Binding-site contacts:
Ligand atom C1 contacts residue LEU141 of chain 1.D at 4.3 Å (hydrophobic).
Ligand atom BR4 contacts residue MET306 of chain 1.C at 4.1 Å.
Ligand atom C3 contacts residue ILE318 of chain 1.D at 4.0 Å (hydrophobic).
Ligand atom C2 contacts residue VAL294 of chain 1.D at 4.2 Å (hydrophobic).
Ligand atom C5 contacts residue LEU57 of chain 1.D at 3.8 Å (hydrophobic).
Ligand atom C7 contacts residue PHE93 of chain 1.D at 3.7 Å (hydrophobic).
Ligand atom C2 contacts residue LEU116 of chain 1.D at 4.2 Å (hydrophobic).
Ligand atom C1 contacts residue SER48 of chain 1.D at 3.4 Å.
Ligand atom C3 contacts residue VAL294 of chain 1.D at 3.6 Å (hydrophobic).
Ligand atom BR4 contacts residue LEU116 of chain 1.D at 3.7 Å.
Ligand atom BR4 contacts residue ILE318 of chain 1.D at 4.2 Å.
Ligand atom C4 contacts residue LEU116 of chain 1.D at 3.3 Å (hydrophobic).
Ligand atom C7 contacts residue ZN1 of chain 1.R at 3.1 Å.
Ligand atom C2 contacts residue PHE93 of chain 1.D at 3.8 Å (hydrophobic).
Ligand atom O1 contacts residue CYS174 of chain 1.D at 3.5 Å (h-bond).
Ligand atom C7 contacts residue NAI1 of chain 1.T at 3.8 Å.
Ligand atom C1 contacts residue PHE93 of chain 1.D at 3.9 Å (hydrophobic).
Ligand atom BR4 contacts residue VAL294 of chain 1.D at 4.0 Å.
Ligand atom C1 contacts residue NAI1 of chain 1.T at 4.2 Å.
Ligand atom C5 contacts residue LEU116 of chain 1.D at 3.5 Å (hydrophobic).
Ligand atom O1 contacts residue NAI1 of chain 1.T at 3.0 Å.
Ligand atom C7 contacts residue CYS174 of chain 1.D at 4.1 Å (hydrophobic).
Ligand atom C6 contacts residue LEU141 of chain 1.D at 3.7 Å (hydrophobic).
Ligand atom C7 contacts residue SER48 of chain 1.D at 3.4 Å.
Ligand atom C7 contacts residue HIS67 of chain 1.D at 3.4 Å.
Ligand atom BR4 contacts residue LEU309 of chain 1.C at 3.6 Å.
Ligand atom C3 contacts residue LEU116 of chain 1.D at 3.7 Å (hydrophobic).
Ligand atom C2 contacts residue NAI1 of chain 1.T at 3.5 Å.
Ligand atom O1 contacts residue CYS46 of chain 1.D at 3.5 Å (h-bond).
Ligand atom O1 contacts residue ZN1 of chain 1.R at 2.2 Å.
Ligand atom C6 contacts residue SER48 of chain 1.D at 3.7 Å.
Ligand atom O1 contacts residue HIS67 of chain 1.D at 3.2 Å (h-bond).
Ligand atom C6 contacts residue LEU57 of chain 1.D at 4.1 Å (hydrophobic).
Ligand atom C7 contacts residue LEU141 of chain 1.D at 4.3 Å (hydrophobic).
Ligand atom O1 contacts residue SER48 of chain 1.D at 2.5 Å (h-bond).
Ligand atom C4 contacts residue VAL294 of chain 1.D at 3.6 Å (hydrophobic).
Ligand atom C3 contacts residue NAI1 of chain 1.T at 3.8 Å.
Ligand atom C5 contacts residue VAL294 of chain 1.D at 4.2 Å (hydrophobic).
Ligand atom C2 contacts residue SER48 of chain 1.D at 4.0 Å.
Ligand atom C6 contacts residue LEU116 of chain 1.D at 4.0 Å (hydrophobic).

This protein binds this small molecule.
Small molecule (SMILES): OCc1ccc(Br)cc1

Sequence of chain 1.C:
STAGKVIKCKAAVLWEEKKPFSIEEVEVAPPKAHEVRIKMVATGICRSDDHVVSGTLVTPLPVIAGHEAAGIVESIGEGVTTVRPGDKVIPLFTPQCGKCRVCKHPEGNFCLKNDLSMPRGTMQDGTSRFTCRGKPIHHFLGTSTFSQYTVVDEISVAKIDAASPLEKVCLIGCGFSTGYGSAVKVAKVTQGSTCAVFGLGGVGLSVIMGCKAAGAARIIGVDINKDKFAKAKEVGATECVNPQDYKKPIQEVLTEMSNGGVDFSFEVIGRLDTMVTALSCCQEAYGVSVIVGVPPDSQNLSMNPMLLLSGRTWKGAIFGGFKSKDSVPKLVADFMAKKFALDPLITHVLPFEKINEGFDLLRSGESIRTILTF

Sequence of chain 1.D:
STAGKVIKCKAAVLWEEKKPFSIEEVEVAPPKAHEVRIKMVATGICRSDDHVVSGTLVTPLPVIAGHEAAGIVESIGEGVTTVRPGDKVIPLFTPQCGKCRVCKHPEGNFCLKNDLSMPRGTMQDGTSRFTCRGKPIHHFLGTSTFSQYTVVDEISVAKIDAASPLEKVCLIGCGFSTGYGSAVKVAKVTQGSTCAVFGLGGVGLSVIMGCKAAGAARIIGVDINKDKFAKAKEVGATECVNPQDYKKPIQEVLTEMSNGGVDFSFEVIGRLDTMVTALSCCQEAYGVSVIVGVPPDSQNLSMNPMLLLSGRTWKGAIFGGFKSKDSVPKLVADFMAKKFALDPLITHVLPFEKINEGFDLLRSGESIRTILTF